Binding-site contacts:
Ligand atom PB contacts residue CA1 of chain 1.E at 3.5 Å.
Ligand atom C4 contacts residue ASP276 of chain 1.D at 3.6 Å.
Ligand atom O2G contacts residue GLY189 of chain 1.D at 3.0 Å (h-bond).
Ligand atom O1G contacts residue SER180 of chain 1.D at 2.8 Å (h-bond).
Ligand atom PG contacts residue CA1 of chain 1.E at 3.5 Å.
Ligand atom PA contacts residue CA1 of chain 1.F at 3.5 Å.
Ligand atom O2B contacts residue ASP192 of chain 1.D at 3.4 Å (salt-bridge).
Ligand atom O2G contacts residue CA1 of chain 1.E at 2.1 Å.
Ligand atom O2 contacts residue TYR271 of chain 1.D at 3.3 Å.
Ligand atom O3' contacts residue THR273 of chain 1.D at 3.6 Å.
Ligand atom C2' contacts residue GLY274 of chain 1.D at 3.5 Å.
Ligand atom O1G contacts residue SER188 of chain 1.D at 3.5 Å.
Ligand atom O3G contacts residue GLY189 of chain 1.D at 3.2 Å.
Ligand atom O1G contacts residue ARG149 of chain 1.D at 3.7 Å.
Ligand atom PA contacts residue CA1 of chain 1.E at 3.6 Å.
Ligand atom C2' contacts residue TYR271 of chain 1.D at 3.4 Å (hydrophobic).
Ligand atom O3' contacts residue ARG183 of chain 1.D at 3.5 Å (salt-bridge).
Ligand atom O5' contacts residue CA1 of chain 1.F at 3.6 Å.
Ligand atom O2G contacts residue ASP190 of chain 1.D at 3.1 Å (salt-bridge).
Ligand atom O2A contacts residue CA1 of chain 1.F at 2.5 Å.
Ligand atom O3' contacts residue GLY274 of chain 1.D at 3.4 Å.
Ligand atom O1B contacts residue SER180 of chain 1.D at 3.7 Å.
Ligand atom O2B contacts residue CA1 of chain 1.E at 2.5 Å.
Ligand atom O2 contacts residue ASN279 of chain 1.D at 2.6 Å (h-bond).
Ligand atom C1' contacts residue TYR271 of chain 1.D at 3.6 Å (hydrophobic).
Ligand atom O2A contacts residue CA1 of chain 1.E at 2.2 Å.
Ligand atom O3' contacts residue PHE272 of chain 1.D at 3.8 Å.
Ligand atom C1' contacts residue ASN279 of chain 1.D at 3.6 Å.
Ligand atom O2B contacts residue GLY179 of chain 1.D at 3.3 Å.
Ligand atom O1G contacts residue GLY189 of chain 1.D at 2.8 Å (h-bond).
Ligand atom O2A contacts residue ASP190 of chain 1.D at 2.9 Å (salt-bridge).
Ligand atom C5 contacts residue ASP276 of chain 1.D at 3.7 Å.
Ligand atom C5' contacts residue ASP192 of chain 1.D at 3.6 Å.
Ligand atom C2' contacts residue ASN279 of chain 1.D at 3.4 Å.
Ligand atom C2 contacts residue ASN279 of chain 1.D at 3.7 Å.
Ligand atom O2B contacts residue SER180 of chain 1.D at 2.9 Å (h-bond).
Ligand atom C4' contacts residue PHE272 of chain 1.D at 3.7 Å (hydrophobic).
Ligand atom PG contacts residue GLY189 of chain 1.D at 3.2 Å.
Ligand atom O1B contacts residue ARG183 of chain 1.D at 2.8 Å (salt-bridge).
Ligand atom O2A contacts residue ASP192 of chain 1.D at 3.0 Å (salt-bridge).

This protein binds this small molecule.
Small molecule (SMILES): Nc1ccn([C@H]2C[C@H](O)[C@@H](CO[P](=O)(O)O[P](=O)(O)OP(=O)(O)O)O2)c(=O)n1

Sequence of chain 1.D:
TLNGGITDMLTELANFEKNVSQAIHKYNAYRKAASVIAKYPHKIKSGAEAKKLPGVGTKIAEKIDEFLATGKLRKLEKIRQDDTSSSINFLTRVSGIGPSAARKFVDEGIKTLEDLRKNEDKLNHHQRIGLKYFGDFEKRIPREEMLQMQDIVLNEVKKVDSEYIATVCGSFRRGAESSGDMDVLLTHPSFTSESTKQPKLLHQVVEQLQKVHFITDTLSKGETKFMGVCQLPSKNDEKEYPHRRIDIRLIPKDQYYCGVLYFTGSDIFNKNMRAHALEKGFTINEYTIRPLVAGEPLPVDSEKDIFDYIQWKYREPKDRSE